A protein and the small-molecule ligand that binds it are described below.
Small molecule (SMILES): Nc1ncnc2c1ncn2[C@@H]1O[C@H](CO[P](=O)(O)O[P](=O)(O)NP(=O)(O)O)[C@@H](O)[C@H]1O

Binding-site contacts:
Ligand atom N3 contacts residue LEU26 of chain 1.A at 3.1 Å.
Ligand atom O1B contacts residue MG1 of chain 1.C at 2.9 Å.
Ligand atom N6 contacts residue ALA51 of chain 1.A at 3.6 Å.
Ligand atom C5' contacts residue VAL34 of chain 1.A at 3.7 Å (hydrophobic).
Ligand atom N9 contacts residue VAL34 of chain 1.A at 3.9 Å.
Ligand atom C5' contacts residue GLY27 of chain 1.A at 3.5 Å.
Ligand atom C4' contacts residue GLY27 of chain 1.A at 3.9 Å.
Ligand atom N6 contacts residue GLN99 of chain 1.A at 3.3 Å (h-bond).
Ligand atom O5' contacts residue MG1 of chain 1.C at 3.9 Å.
Ligand atom O1B contacts residue ARG149 of chain 1.A at 3.6 Å.
Ligand atom O3G contacts residue ARG149 of chain 1.A at 3.8 Å.
Ligand atom N6 contacts residue LEU152 of chain 1.A at 3.5 Å.
Ligand atom C8 contacts residue VAL34 of chain 1.A at 3.8 Å (hydrophobic).
Ligand atom O1G contacts residue ARG149 of chain 1.A at 3.1 Å.
Ligand atom N1 contacts residue MET101 of chain 1.A at 3.1 Å (h-bond).
Ligand atom C2 contacts residue LEU26 of chain 1.A at 3.6 Å (hydrophobic).
Ligand atom O2B contacts residue MG1 of chain 1.C at 3.2 Å.
Ligand atom O1A contacts residue GLY29 of chain 1.A at 3.6 Å.
Ligand atom PB contacts residue MG1 of chain 1.C at 3.3 Å.
Ligand atom C6 contacts residue ALA51 of chain 1.A at 3.7 Å (hydrophobic).
Ligand atom C5 contacts residue LEU152 of chain 1.A at 3.9 Å (hydrophobic).
Ligand atom C4 contacts residue LEU26 of chain 1.A at 3.6 Å (hydrophobic).
Ligand atom O2A contacts residue MG1 of chain 1.C at 2.4 Å.
Ligand atom O2B contacts residue ARG149 of chain 1.A at 3.3 Å.
Ligand atom O5' contacts residue VAL34 of chain 1.A at 3.5 Å.
Ligand atom PA contacts residue MG1 of chain 1.C at 3.4 Å.
Ligand atom O2A contacts residue ASP163 of chain 1.A at 3.2 Å (salt-bridge).
Ligand atom O3A contacts residue MG1 of chain 1.C at 3.5 Å.
Ligand atom N6 contacts residue THR98 of chain 1.A at 3.5 Å (h-bond).
Ligand atom PA contacts residue LYS53 of chain 1.A at 3.6 Å.
Ligand atom O1A contacts residue VAL34 of chain 1.A at 3.8 Å.
Ligand atom O2A contacts residue LYS53 of chain 1.A at 2.6 Å (salt-bridge).
Ligand atom PB contacts residue ARG149 of chain 1.A at 3.9 Å.
Ligand atom O4' contacts residue LEU26 of chain 1.A at 3.9 Å.
Ligand atom O1A contacts residue LYS53 of chain 1.A at 3.6 Å.
Ligand atom N3B contacts residue ARG149 of chain 1.A at 3.9 Å.
Ligand atom PG contacts residue ARG149 of chain 1.A at 3.9 Å.
Ligand atom O4' contacts residue VAL34 of chain 1.A at 3.5 Å.
Ligand atom C2 contacts residue MET101 of chain 1.A at 3.2 Å (hydrophobic).
Ligand atom C6 contacts residue LEU152 of chain 1.A at 3.6 Å (hydrophobic).

Sequence of chain 1.A:
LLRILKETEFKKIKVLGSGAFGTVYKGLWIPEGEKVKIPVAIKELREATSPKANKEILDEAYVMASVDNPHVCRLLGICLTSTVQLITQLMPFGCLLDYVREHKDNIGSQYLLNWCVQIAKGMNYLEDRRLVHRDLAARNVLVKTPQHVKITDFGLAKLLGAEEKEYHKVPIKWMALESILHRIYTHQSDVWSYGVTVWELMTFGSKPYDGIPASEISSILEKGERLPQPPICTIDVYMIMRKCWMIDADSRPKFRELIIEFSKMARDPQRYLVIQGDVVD